Sequence of chain 1.A:
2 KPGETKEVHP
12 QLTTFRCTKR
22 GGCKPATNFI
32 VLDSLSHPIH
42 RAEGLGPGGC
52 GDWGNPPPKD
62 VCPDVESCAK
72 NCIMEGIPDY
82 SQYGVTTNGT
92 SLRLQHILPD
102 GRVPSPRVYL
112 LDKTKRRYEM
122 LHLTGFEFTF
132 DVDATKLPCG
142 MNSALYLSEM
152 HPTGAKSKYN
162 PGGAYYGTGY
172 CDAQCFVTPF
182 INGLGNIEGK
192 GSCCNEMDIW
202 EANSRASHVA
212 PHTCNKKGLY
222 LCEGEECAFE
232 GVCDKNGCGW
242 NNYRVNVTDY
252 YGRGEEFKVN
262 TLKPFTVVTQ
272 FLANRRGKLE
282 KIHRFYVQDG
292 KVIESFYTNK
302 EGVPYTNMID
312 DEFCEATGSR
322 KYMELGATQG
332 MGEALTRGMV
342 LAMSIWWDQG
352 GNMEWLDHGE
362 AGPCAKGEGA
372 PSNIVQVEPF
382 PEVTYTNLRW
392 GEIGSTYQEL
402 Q

Binding-site contacts:
Ligand atom O7 contacts residue ASN89 of chain 1.A at 4.0 Å.
Ligand atom C1 contacts residue ACM1 of chain 1.G at 4.2 Å.
Ligand atom C3 contacts residue ASN89 of chain 1.A at 4.1 Å.
Ligand atom C8 contacts residue ASN89 of chain 1.A at 2.9 Å.
Ligand atom C6 contacts residue ACM1 of chain 1.G at 4.4 Å.
Ligand atom O5 contacts residue ACM1 of chain 1.G at 3.7 Å.
Ligand atom C2 contacts residue ASN89 of chain 1.A at 2.7 Å.
Ligand atom C4 contacts residue ASN89 of chain 1.A at 4.4 Å.
Ligand atom N2 contacts residue ASN89 of chain 1.A at 2.8 Å (h-bond).
Ligand atom C5 contacts residue ASN89 of chain 1.A at 3.7 Å.
Ligand atom C7 contacts residue ASN89 of chain 1.A at 3.2 Å.
Ligand atom C5 contacts residue ACM1 of chain 1.G at 4.2 Å.
Ligand atom O5 contacts residue ASN89 of chain 1.A at 2.4 Å (h-bond).
Ligand atom C1 contacts residue ASN89 of chain 1.A at 1.5 Å.

This small molecule binds to this protein.
Small molecule (SMILES): CC(=O)N[C@@H]1[C@@H](O)[C@H](O)[C@@H](CO)O[C@H]1O